Sequence of chain 1.B:
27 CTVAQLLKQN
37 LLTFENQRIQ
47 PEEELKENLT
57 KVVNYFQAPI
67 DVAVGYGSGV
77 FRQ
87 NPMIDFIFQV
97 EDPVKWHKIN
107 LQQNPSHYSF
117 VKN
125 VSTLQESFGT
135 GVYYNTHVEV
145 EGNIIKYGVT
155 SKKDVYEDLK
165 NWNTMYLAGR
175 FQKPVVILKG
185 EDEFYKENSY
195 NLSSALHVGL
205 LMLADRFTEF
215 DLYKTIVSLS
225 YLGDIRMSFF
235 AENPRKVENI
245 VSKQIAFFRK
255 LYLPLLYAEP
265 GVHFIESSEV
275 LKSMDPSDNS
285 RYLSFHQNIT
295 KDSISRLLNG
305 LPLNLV

Binding-site contacts:
Ligand atom N2 contacts residue ILE244 of chain 1.B at 3.9 Å.
Ligand atom PT contacts residue PHE234 of chain 1.B at 4.4 Å.
Ligand atom N4 contacts residue GLY73 of chain 1.B at 2.9 Å (h-bond).
Ligand atom C4 contacts residue ARG174 of chain 1.B at 4.0 Å.
Ligand atom C1 contacts residue GLN248 of chain 1.B at 4.4 Å.
Ligand atom C4 contacts residue GLN248 of chain 1.B at 3.9 Å.
Ligand atom N1 contacts residue GLY73 of chain 1.B at 3.4 Å.
Ligand atom N4 contacts residue ARG174 of chain 1.B at 3.4 Å (salt-bridge).
Ligand atom C1 contacts residue SER74 of chain 1.B at 3.9 Å.
Ligand atom C3 contacts residue PHE234 of chain 1.B at 3.9 Å (hydrophobic).
Ligand atom C2 contacts residue LYS247 of chain 1.B at 4.5 Å.
Ligand atom C1 contacts residue LYS247 of chain 1.B at 3.6 Å.
Ligand atom N3 contacts residue ARG174 of chain 1.B at 4.0 Å.
Ligand atom C4 contacts residue GLY73 of chain 1.B at 3.6 Å.
Ligand atom N3 contacts residue ILE244 of chain 1.B at 3.6 Å.
Ligand atom C1 contacts residue GLY73 of chain 1.B at 3.9 Å.
Ligand atom C2 contacts residue ARG239 of chain 1.B at 3.8 Å.
Ligand atom C3 contacts residue GLN248 of chain 1.B at 3.9 Å.
Ligand atom N3 contacts residue PHE234 of chain 1.B at 4.0 Å.
Ligand atom N1 contacts residue PHE77 of chain 1.B at 4.0 Å.
Ligand atom C4 contacts residue PHE234 of chain 1.B at 3.7 Å (hydrophobic).
Ligand atom N4 contacts residue PRO178 of chain 1.B at 4.1 Å.
Ligand atom C4 contacts residue PHE77 of chain 1.B at 4.4 Å (hydrophobic).
Ligand atom N1 contacts residue SER74 of chain 1.B at 3.2 Å (h-bond).
Ligand atom N4 contacts residue TYR72 of chain 1.B at 3.8 Å.
Ligand atom N4 contacts residue GLN248 of chain 1.B at 4.2 Å.
Ligand atom N1 contacts residue LYS247 of chain 1.B at 2.9 Å (salt-bridge).
Ligand atom C2 contacts residue GLN248 of chain 1.B at 4.0 Å.
Ligand atom PT contacts residue GLN248 of chain 1.B at 3.5 Å.
Ligand atom N4 contacts residue PHE77 of chain 1.B at 4.0 Å.
Ligand atom C2 contacts residue ILE244 of chain 1.B at 4.3 Å (hydrophobic).
Ligand atom C3 contacts residue ILE244 of chain 1.B at 3.8 Å (hydrophobic).
Ligand atom N4 contacts residue PHE234 of chain 1.B at 3.8 Å.
Ligand atom N2 contacts residue ARG239 of chain 1.B at 3.5 Å.
Ligand atom N2 contacts residue LYS247 of chain 1.B at 3.9 Å.

The small molecule below binds the protein below.
Small molecule (SMILES): N#C[Pt-2](C#N)(C#N)C#N